The small molecule below binds the protein below.
Small molecule (SMILES): Nc1ncnc2c1ncn2[C@H]1C[C@H](O)[C@@H](COP(=O)(O)O)O1

Binding-site contacts:
Ligand atom C6 contacts residue PRO630 of chain 1.AB at 4.3 Å (hydrophobic).
Ligand atom N6 contacts residue GLY638 of chain 1.AB at 3.0 Å (h-bond).
Ligand atom C5 contacts residue PRO630 of chain 1.AB at 4.1 Å (hydrophobic).
Ligand atom C1' contacts residue PRO630 of chain 1.AB at 4.0 Å (hydrophobic).
Ligand atom N1 contacts residue PRO419 of chain 1.AB at 4.4 Å.
Ligand atom N1 contacts residue GLY638 of chain 1.AB at 3.5 Å (h-bond).
Ligand atom O4' contacts residue PRO630 of chain 1.AB at 3.4 Å.
Ligand atom C8 contacts residue HIS629 of chain 1.AB at 3.6 Å.
Ligand atom N7 contacts residue PRO419 of chain 1.AB at 4.0 Å.
Ligand atom O5' contacts residue PRO630 of chain 1.AB at 3.9 Å.
Ligand atom C6 contacts residue SER631 of chain 1.AB at 4.3 Å.
Ligand atom N3 contacts residue PRO630 of chain 1.AB at 3.3 Å.
Ligand atom C4 contacts residue PRO419 of chain 1.AB at 4.4 Å (hydrophobic).
Ligand atom N9 contacts residue PRO630 of chain 1.AB at 4.0 Å.
Ligand atom C4 contacts residue SER631 of chain 1.AB at 4.4 Å.
Ligand atom O1P contacts residue LYS640 of chain 1.AB at 4.4 Å.
Ligand atom C6 contacts residue VAL418 of chain 1.AB at 4.0 Å (hydrophobic).
Ligand atom N1 contacts residue PRO630 of chain 1.AB at 4.0 Å.
Ligand atom N7 contacts residue SER631 of chain 1.AB at 3.3 Å.
Ligand atom N6 contacts residue PRO419 of chain 1.AB at 4.5 Å.
Ligand atom O1P contacts residue PRO630 of chain 1.AB at 4.3 Å.
Ligand atom C2 contacts residue PRO630 of chain 1.AB at 3.5 Å (hydrophobic).
Ligand atom C4 contacts residue PRO630 of chain 1.AB at 3.6 Å (hydrophobic).
Ligand atom N6 contacts residue VAL418 of chain 1.AB at 3.5 Å.
Ligand atom C1' contacts residue HIS629 of chain 1.AB at 3.8 Å.
Ligand atom P contacts residue PRO630 of chain 1.AB at 4.5 Å.
Ligand atom P contacts residue HIS627 of chain 1.AB at 4.0 Å.
Ligand atom N9 contacts residue HIS629 of chain 1.AB at 4.3 Å.
Ligand atom C8 contacts residue PRO419 of chain 1.AB at 4.4 Å (hydrophobic).
Ligand atom N7 contacts residue HIS629 of chain 1.AB at 4.3 Å.
Ligand atom N1 contacts residue VAL418 of chain 1.AB at 4.1 Å.
Ligand atom C6 contacts residue PRO419 of chain 1.AB at 4.1 Å (hydrophobic).
Ligand atom N6 contacts residue SER631 of chain 1.AB at 4.2 Å.
Ligand atom O4' contacts residue HIS629 of chain 1.AB at 4.2 Å.
Ligand atom C6 contacts residue GLY638 of chain 1.AB at 3.9 Å.
Ligand atom C8 contacts residue SER631 of chain 1.AB at 3.8 Å.
Ligand atom C5 contacts residue PRO419 of chain 1.AB at 4.0 Å (hydrophobic).
Ligand atom N6 contacts residue PHE637 of chain 1.AB at 4.0 Å.
Ligand atom C5 contacts residue SER631 of chain 1.AB at 3.9 Å.
Ligand atom C2' contacts residue HIS629 of chain 1.AB at 4.5 Å.

Sequence of chain 1.AB:
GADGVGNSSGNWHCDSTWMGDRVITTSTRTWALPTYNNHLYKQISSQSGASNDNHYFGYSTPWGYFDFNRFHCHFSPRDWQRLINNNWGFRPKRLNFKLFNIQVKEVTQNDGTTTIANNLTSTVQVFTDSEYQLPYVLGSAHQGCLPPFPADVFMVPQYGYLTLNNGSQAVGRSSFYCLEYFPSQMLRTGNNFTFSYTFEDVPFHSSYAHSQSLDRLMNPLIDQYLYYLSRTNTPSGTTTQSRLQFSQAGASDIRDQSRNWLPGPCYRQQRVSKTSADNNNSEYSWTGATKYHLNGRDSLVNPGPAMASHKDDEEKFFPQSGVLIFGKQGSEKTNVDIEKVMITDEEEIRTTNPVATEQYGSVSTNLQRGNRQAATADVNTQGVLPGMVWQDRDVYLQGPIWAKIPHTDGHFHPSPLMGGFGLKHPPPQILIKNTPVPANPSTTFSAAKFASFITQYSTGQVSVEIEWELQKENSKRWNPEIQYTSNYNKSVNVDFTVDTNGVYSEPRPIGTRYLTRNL